Sequence of chain 1.I:
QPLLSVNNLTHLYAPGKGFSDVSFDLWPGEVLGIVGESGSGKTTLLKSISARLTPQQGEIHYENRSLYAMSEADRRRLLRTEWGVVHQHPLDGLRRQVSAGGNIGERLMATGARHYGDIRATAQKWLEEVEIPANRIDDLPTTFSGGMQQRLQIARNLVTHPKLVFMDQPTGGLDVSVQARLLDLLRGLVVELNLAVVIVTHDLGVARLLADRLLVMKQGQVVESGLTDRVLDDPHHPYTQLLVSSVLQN

Sequence of chain 1.J:
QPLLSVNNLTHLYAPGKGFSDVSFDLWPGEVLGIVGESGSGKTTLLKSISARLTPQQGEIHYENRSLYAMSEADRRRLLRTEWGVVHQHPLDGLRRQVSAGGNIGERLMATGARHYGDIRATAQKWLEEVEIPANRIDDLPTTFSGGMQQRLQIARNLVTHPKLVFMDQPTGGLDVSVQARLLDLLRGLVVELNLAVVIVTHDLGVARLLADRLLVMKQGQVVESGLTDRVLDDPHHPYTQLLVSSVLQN

Binding-site contacts:
Ligand atom N3 contacts residue TYR15 of chain 1.J at 3.5 Å.
Ligand atom PB contacts residue MG1 of chain 1.U at 3.4 Å.
Ligand atom O2' contacts residue MET150 of chain 1.I at 3.5 Å.
Ligand atom O1B contacts residue GLY41 of chain 1.J at 3.3 Å (h-bond).
Ligand atom O3A contacts residue SER147 of chain 1.I at 3.4 Å.
Ligand atom O2B contacts residue MG1 of chain 1.U at 2.2 Å.
Ligand atom N3B contacts residue SER147 of chain 1.I at 3.1 Å (h-bond).
Ligand atom O1B contacts residue GLU39 of chain 1.J at 3.5 Å (salt-bridge).
Ligand atom O2B contacts residue THR45 of chain 1.J at 2.9 Å (h-bond).
Ligand atom O2A contacts residue THR45 of chain 1.J at 3.4 Å.
Ligand atom N3B contacts residue SER40 of chain 1.J at 3.5 Å.
Ligand atom C4 contacts residue TYR15 of chain 1.J at 3.4 Å (hydrophobic).
Ligand atom O5' contacts residue THR46 of chain 1.J at 3.5 Å (h-bond).
Ligand atom O1B contacts residue SER42 of chain 1.J at 3.0 Å (h-bond).
Ligand atom O1A contacts residue GLY43 of chain 1.J at 3.1 Å.
Ligand atom O1A contacts residue LYS44 of chain 1.J at 3.5 Å (salt-bridge).
Ligand atom O1A contacts residue THR46 of chain 1.J at 2.9 Å (h-bond).
Ligand atom O2' contacts residue ARG138 of chain 1.I at 3.1 Å (salt-bridge).
Ligand atom O3G contacts residue HIS204 of chain 1.J at 3.0 Å.
Ligand atom O1B contacts residue LYS44 of chain 1.J at 3.0 Å (salt-bridge).
Ligand atom C5 contacts residue THR145 of chain 1.I at 3.5 Å.
Ligand atom PB contacts residue GLY41 of chain 1.J at 3.5 Å.
Ligand atom O1G contacts residue GLY149 of chain 1.I at 3.0 Å (h-bond).
Ligand atom C8 contacts residue THR145 of chain 1.I at 3.4 Å.
Ligand atom PG contacts residue MG1 of chain 1.U at 3.1 Å.
Ligand atom N9 contacts residue THR145 of chain 1.I at 3.2 Å (h-bond).
Ligand atom N3B contacts residue GLY41 of chain 1.J at 2.9 Å (h-bond).
Ligand atom O1B contacts residue GLY43 of chain 1.J at 3.1 Å (h-bond).
Ligand atom C2' contacts residue THR145 of chain 1.I at 3.5 Å.
Ligand atom O2G contacts residue MG1 of chain 1.U at 2.1 Å.
Ligand atom O1G contacts residue GLY175 of chain 1.I at 3.4 Å (h-bond).
Ligand atom O3' contacts residue ARG138 of chain 1.I at 3.1 Å (salt-bridge).
Ligand atom N7 contacts residue TYR15 of chain 1.J at 3.5 Å.
Ligand atom O3G contacts residue LYS44 of chain 1.J at 2.7 Å (salt-bridge).
Ligand atom O1A contacts residue THR45 of chain 1.J at 3.1 Å (h-bond).
Ligand atom C4 contacts residue THR145 of chain 1.I at 3.3 Å.
Ligand atom O1G contacts residue SER40 of chain 1.J at 2.6 Å (h-bond).
Ligand atom N7 contacts residue THR145 of chain 1.I at 3.5 Å (h-bond).
Ligand atom O2' contacts residue THR145 of chain 1.I at 2.9 Å (h-bond).
Ligand atom O3G contacts residue MG1 of chain 1.U at 3.5 Å.

A protein and the small-molecule ligand that binds it are described below.
Small molecule (SMILES): Nc1ncnc2c1ncn2[C@@H]1O[C@H](CO[P](=O)(O)O[P](=O)(O)NP(=O)(O)O)[C@@H](O)[C@H]1O